This small molecule binds to this protein.
Small molecule (SMILES): CC(=O)N[C@@H]1[C@@H](O)[C@H](O)[C@@H](CO)O[C@H]1O

Sequence of chain 1.A:
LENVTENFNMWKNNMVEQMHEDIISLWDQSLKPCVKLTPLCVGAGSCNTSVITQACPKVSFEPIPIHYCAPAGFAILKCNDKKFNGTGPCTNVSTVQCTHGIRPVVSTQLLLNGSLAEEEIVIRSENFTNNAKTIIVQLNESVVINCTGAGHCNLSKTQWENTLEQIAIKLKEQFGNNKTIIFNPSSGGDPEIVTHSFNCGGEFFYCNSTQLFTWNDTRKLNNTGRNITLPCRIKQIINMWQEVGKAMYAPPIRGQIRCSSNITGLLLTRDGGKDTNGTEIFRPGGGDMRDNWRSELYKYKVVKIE

Binding-site contacts:
Ligand atom C3 contacts residue THR221 of chain 1.A at 4.1 Å.
Ligand atom C5 contacts residue ASN223 of chain 1.A at 3.7 Å.
Ligand atom C1 contacts residue THR221 of chain 1.A at 4.2 Å.
Ligand atom C7 contacts residue LYS227 of chain 1.A at 3.9 Å.
Ligand atom N2 contacts residue THR221 of chain 1.A at 2.8 Å (h-bond).
Ligand atom C7 contacts residue LEU228 of chain 1.A at 4.0 Å (hydrophobic).
Ligand atom O7 contacts residue LEU228 of chain 1.A at 3.5 Å.
Ligand atom O7 contacts residue LYS227 of chain 1.A at 3.2 Å (salt-bridge).
Ligand atom O7 contacts residue ASN223 of chain 1.A at 3.9 Å.
Ligand atom C8 contacts residue LEU228 of chain 1.A at 3.4 Å (hydrophobic).
Ligand atom C4 contacts residue ASN223 of chain 1.A at 4.2 Å.
Ligand atom C7 contacts residue THR221 of chain 1.A at 2.9 Å.
Ligand atom C3 contacts residue ASN223 of chain 1.A at 3.8 Å.
Ligand atom C8 contacts residue LYS227 of chain 1.A at 4.2 Å.
Ligand atom N2 contacts residue ASN223 of chain 1.A at 2.9 Å (h-bond).
Ligand atom C2 contacts residue THR221 of chain 1.A at 4.0 Å.
Ligand atom C7 contacts residue ASN223 of chain 1.A at 3.8 Å.
Ligand atom C8 contacts residue THR221 of chain 1.A at 3.8 Å.
Ligand atom C1 contacts residue ASN223 of chain 1.A at 1.4 Å.
Ligand atom C2 contacts residue ASN223 of chain 1.A at 2.5 Å.
Ligand atom O7 contacts residue THR221 of chain 1.A at 3.1 Å (h-bond).
Ligand atom O5 contacts residue ASN223 of chain 1.A at 2.4 Å (h-bond).